Sequence of chain 1.E:
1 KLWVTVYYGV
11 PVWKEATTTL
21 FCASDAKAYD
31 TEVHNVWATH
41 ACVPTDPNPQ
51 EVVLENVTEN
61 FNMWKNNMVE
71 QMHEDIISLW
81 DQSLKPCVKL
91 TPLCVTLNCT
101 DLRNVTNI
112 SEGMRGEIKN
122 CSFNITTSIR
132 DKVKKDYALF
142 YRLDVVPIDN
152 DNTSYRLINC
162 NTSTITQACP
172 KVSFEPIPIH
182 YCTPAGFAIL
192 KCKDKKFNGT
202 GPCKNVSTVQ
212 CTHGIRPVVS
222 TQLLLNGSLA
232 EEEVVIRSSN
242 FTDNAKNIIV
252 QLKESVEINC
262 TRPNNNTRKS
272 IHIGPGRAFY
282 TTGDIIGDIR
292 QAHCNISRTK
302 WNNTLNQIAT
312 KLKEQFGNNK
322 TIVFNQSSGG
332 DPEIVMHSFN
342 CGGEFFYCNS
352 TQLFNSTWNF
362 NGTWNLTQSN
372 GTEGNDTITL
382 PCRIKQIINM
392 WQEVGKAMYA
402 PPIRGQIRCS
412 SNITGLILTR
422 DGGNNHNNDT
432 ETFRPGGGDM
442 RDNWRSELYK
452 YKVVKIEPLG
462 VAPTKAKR

This small molecule binds to this protein.
Small molecule (SMILES): CC(=O)N[C@H]1[C@H](O[C@H]2[C@H](O)[C@@H](NC(C)=O)CO[C@@H]2CO)O[C@H](CO)[C@@H](O)[C@@H]1O

Binding-site contacts:
Ligand atom C3 contacts residue ASN98 of chain 1.E at 3.8 Å.
Ligand atom C1 contacts residue ASN98 of chain 1.E at 1.4 Å.
Ligand atom C5 contacts residue ASN98 of chain 1.E at 3.6 Å.
Ligand atom C8 contacts residue ASN98 of chain 1.E at 3.9 Å.
Ligand atom C2 contacts residue ASN98 of chain 1.E at 2.5 Å.
Ligand atom N2 contacts residue ASN98 of chain 1.E at 3.0 Å (h-bond).
Ligand atom O7 contacts residue ASN98 of chain 1.E at 4.0 Å.
Ligand atom O7 contacts residue THR154 of chain 1.E at 4.4 Å.
Ligand atom C7 contacts residue ASN98 of chain 1.E at 3.4 Å.
Ligand atom C4 contacts residue ASN98 of chain 1.E at 4.2 Å.
Ligand atom O5 contacts residue ASN98 of chain 1.E at 2.3 Å (h-bond).